Binding-site contacts:
Ligand atom CZ contacts residue PRO87 of chain 1.B at 3.6 Å (hydrophobic).
Ligand atom O contacts residue ILE34 of chain 1.B at 3.8 Å.
Ligand atom C contacts residue ARG137 of chain 1.B at 3.6 Å.
Ligand atom CB contacts residue ALA168 of chain 1.B at 3.7 Å (hydrophobic).
Ligand atom CB contacts residue GLN46 of chain 1.B at 3.7 Å.
Ligand atom CE2 contacts residue MET90 of chain 1.B at 3.8 Å (hydrophobic).
Ligand atom OG contacts residue ARG137 of chain 1.B at 2.8 Å (salt-bridge).
Ligand atom CG1 contacts residue GLN46 of chain 1.B at 3.6 Å.
Ligand atom N contacts residue CYS48 of chain 1.B at 3.5 Å (h-bond).
Ligand atom SG contacts residue LEU86 of chain 1.B at 3.4 Å.
Ligand atom CE2 contacts residue LEU86 of chain 1.B at 3.8 Å (hydrophobic).
Ligand atom N contacts residue ARG137 of chain 1.B at 3.6 Å.
Ligand atom CB contacts residue ASN49 of chain 1.B at 3.8 Å.
Ligand atom C contacts residue GLN46 of chain 1.B at 3.7 Å.
Ligand atom O contacts residue CYS48 of chain 1.B at 3.6 Å.
Ligand atom CZ2 contacts residue THR79 of chain 1.B at 3.5 Å.
Ligand atom N contacts residue CYS48 of chain 1.B at 3.0 Å (h-bond).
Ligand atom CB contacts residue ARG137 of chain 1.B at 3.8 Å.
Ligand atom C contacts residue GLN46 of chain 1.B at 3.8 Å.
Ligand atom CD2 contacts residue LEU86 of chain 1.B at 3.8 Å (hydrophobic).
Ligand atom NE1 contacts residue THR79 of chain 1.B at 3.1 Å (h-bond).
Ligand atom O contacts residue ILE34 of chain 1.B at 3.7 Å.
Ligand atom N contacts residue ASN49 of chain 1.B at 2.9 Å (h-bond).
Ligand atom CG contacts residue THR79 of chain 1.B at 3.8 Å.
Ligand atom CE2 contacts residue PRO87 of chain 1.B at 3.7 Å (hydrophobic).
Ligand atom OH contacts residue LEU141 of chain 1.B at 3.7 Å.
Ligand atom C contacts residue CYS48 of chain 1.B at 3.7 Å (hydrophobic).
Ligand atom CA contacts residue CYS48 of chain 1.B at 3.5 Å (hydrophobic).
Ligand atom CB contacts residue CYS48 of chain 1.B at 3.8 Å (hydrophobic).
Ligand atom N contacts residue GLN46 of chain 1.B at 2.8 Å (h-bond).
Ligand atom O contacts residue GLN46 of chain 1.B at 2.9 Å (h-bond).
Ligand atom CD2 contacts residue VAL50 of chain 1.B at 3.8 Å (hydrophobic).
Ligand atom N contacts residue ILE34 of chain 1.B at 3.7 Å.
Ligand atom CD2 contacts residue ILE34 of chain 1.B at 3.7 Å (hydrophobic).
Ligand atom OH contacts residue MET139 of chain 1.B at 3.4 Å.
Ligand atom CA contacts residue GLN46 of chain 1.B at 3.7 Å.
Ligand atom CB contacts residue ARG81 of chain 1.B at 3.5 Å.
Ligand atom CA contacts residue GLN46 of chain 1.B at 3.7 Å.
Ligand atom CA contacts residue ASN49 of chain 1.B at 3.5 Å.
Ligand atom OH contacts residue PRO87 of chain 1.B at 3.0 Å (h-bond).

Sequence of chain 1.B:
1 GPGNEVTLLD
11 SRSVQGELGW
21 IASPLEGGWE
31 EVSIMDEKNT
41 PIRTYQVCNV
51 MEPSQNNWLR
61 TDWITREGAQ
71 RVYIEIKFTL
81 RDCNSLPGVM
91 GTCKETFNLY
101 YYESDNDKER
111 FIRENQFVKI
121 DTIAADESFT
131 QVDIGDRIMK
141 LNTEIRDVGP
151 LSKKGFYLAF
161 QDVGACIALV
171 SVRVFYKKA

This protein binds this small molecule.
Small molecule (SMILES): CC(C)[C@@H]1NC(=O)[C@@H](NC(=O)[C@H](Cc2ccc(O)cc2)NC(=O)[C@@H]2CCCN2C(=O)CCN)CSSC[C@@H](C(N)=O)NC(=O)[C@H](CO)NC(=O)[C@H](CC2=c3ccccc3=NC2)NC(=O)[C@H](CO)NC(=O)CCNC(=O)[C@H](CCCN=C(N)N)NC(=O)[C@H](Cc2ccc(O)cc2)NC1=O